Binding-site contacts:
Ligand atom N contacts residue ASP29 of chain 1.A at 3.0 Å (salt-bridge).
Ligand atom CG2 contacts residue ILE50 of chain 1.B at 3.3 Å (hydrophobic).
Ligand atom CB contacts residue ASP29 of chain 1.A at 3.5 Å.
Ligand atom CA4 contacts residue GLY48 of chain 1.B at 3.2 Å.
Ligand atom CG6 contacts residue ASN30 of chain 1.B at 3.0 Å.
Ligand atom CA3 contacts residue GLY27 of chain 1.B at 3.5 Å.
Ligand atom N5 contacts residue GLY48 of chain 1.B at 2.9 Å (h-bond).
Ligand atom N contacts residue ASN30 of chain 1.A at 2.9 Å (h-bond).
Ligand atom O3 contacts residue ALA28 of chain 1.B at 3.3 Å.
Ligand atom CE contacts residue ASN30 of chain 1.B at 3.1 Å.
Ligand atom O1 contacts residue GLY49 of chain 1.A at 3.2 Å.
Ligand atom O4 contacts residue GLY48 of chain 1.B at 2.7 Å (h-bond).
Ligand atom O3 contacts residue GLY27 of chain 1.B at 3.5 Å (h-bond).
Ligand atom CB2 contacts residue ASP25 of chain 1.B at 3.1 Å.
Ligand atom CD1 contacts residue LEU23 of chain 1.B at 3.3 Å (hydrophobic).
Ligand atom N1 contacts residue GLY48 of chain 1.A at 3.0 Å (h-bond).
Ligand atom CZ contacts residue ARG8 of chain 1.B at 3.1 Å.
Ligand atom NH2 contacts residue ARG8 of chain 1.B at 3.0 Å (salt-bridge).
Ligand atom O3 contacts residue ASP29 of chain 1.B at 3.0 Å (salt-bridge).
Ligand atom CD3 contacts residue ASN30 of chain 1.B at 3.5 Å.
Ligand atom CD11 contacts residue GLY27 of chain 1.B at 3.3 Å.
Ligand atom N2 contacts residue GLY27 of chain 1.A at 3.1 Å (h-bond).
Ligand atom O4 contacts residue ILE47 of chain 1.B at 3.5 Å.
Ligand atom OE1 contacts residue ASN30 of chain 1.B at 2.9 Å (h-bond).
Ligand atom OE1 contacts residue ALA28 of chain 1.B at 3.5 Å.
Ligand atom CB2 contacts residue GLY27 of chain 1.A at 3.6 Å.
Ligand atom N4 contacts residue GLY27 of chain 1.B at 3.2 Å (h-bond).
Ligand atom CG contacts residue GLY48 of chain 1.A at 3.4 Å.
Ligand atom O contacts residue ASP29 of chain 1.A at 2.8 Å (salt-bridge).
Ligand atom C4 contacts residue GLY48 of chain 1.B at 3.6 Å.
Ligand atom NE contacts residue ARG8 of chain 1.B at 3.5 Å (salt-bridge).
Ligand atom CE1 contacts residue ARG8 of chain 1.A at 3.5 Å.
Ligand atom OE2 contacts residue ASN30 of chain 1.B at 2.6 Å (h-bond).
Ligand atom O2 contacts residue GLY49 of chain 1.B at 3.1 Å.
Ligand atom CD1 contacts residue ILE84 of chain 1.B at 3.2 Å (hydrophobic).
Ligand atom CA contacts residue GLY48 of chain 1.A at 3.5 Å.
Ligand atom OE1 contacts residue ASP29 of chain 1.B at 3.1 Å (salt-bridge).
Ligand atom O contacts residue ALA28 of chain 1.A at 3.5 Å.
Ligand atom C2 contacts residue ASP25 of chain 1.B at 3.5 Å.
Ligand atom N7 contacts residue MET46 of chain 1.B at 2.8 Å (h-bond).

Sequence of chain 1.A:
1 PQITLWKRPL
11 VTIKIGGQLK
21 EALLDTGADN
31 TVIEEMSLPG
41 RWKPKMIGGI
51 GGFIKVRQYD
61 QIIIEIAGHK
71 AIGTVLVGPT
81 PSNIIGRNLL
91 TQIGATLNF

Sequence of chain 1.B:
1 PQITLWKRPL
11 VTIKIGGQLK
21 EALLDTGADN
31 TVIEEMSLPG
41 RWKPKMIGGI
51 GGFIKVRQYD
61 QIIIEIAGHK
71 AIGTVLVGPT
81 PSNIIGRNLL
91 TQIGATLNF

The protein below binds the small molecule below.
Small molecule (SMILES): CCCC[C@H](NC(=O)[C@H](C)NC(=O)[C@H](CCC(=O)O)NC(=O)[C@H](Cc1ccccc1)NC[C@H](CC(C)C)NC(=O)[C@@H](NC(=O)[C@@H](N)CCCNC(N)=[NH2+])C(C)C)C(N)=O